Sequence of chain 1.A:
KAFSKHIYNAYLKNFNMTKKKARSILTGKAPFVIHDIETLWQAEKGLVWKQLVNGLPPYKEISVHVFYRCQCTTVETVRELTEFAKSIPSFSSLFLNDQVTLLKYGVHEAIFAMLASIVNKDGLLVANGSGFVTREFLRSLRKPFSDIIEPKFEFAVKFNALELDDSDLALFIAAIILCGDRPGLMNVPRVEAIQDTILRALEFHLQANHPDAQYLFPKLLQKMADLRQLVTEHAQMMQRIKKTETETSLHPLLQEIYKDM

Binding-site contacts:
Ligand atom F31 contacts residue LEU66 of chain 1.A at 3.6 Å.
Ligand atom C10 contacts residue THR100 of chain 1.A at 3.4 Å.
Ligand atom N24 contacts residue VAL152 of chain 1.A at 3.5 Å.
Ligand atom O4 contacts residue LYS178 of chain 1.A at 3.6 Å.
Ligand atom C25 contacts residue CYS96 of chain 1.A at 3.8 Å (hydrophobic).
Ligand atom N16 contacts residue CYS96 of chain 1.A at 3.7 Å.
Ligand atom C7 contacts residue THR99 of chain 1.A at 3.6 Å.
Ligand atom F31 contacts residue TRP75 of chain 1.A at 3.3 Å.
Ligand atom C21 contacts residue VAL152 of chain 1.A at 3.7 Å (hydrophobic).
Ligand atom C18 contacts residue PHE171 of chain 1.A at 3.5 Å (hydrophobic).
Ligand atom N16 contacts residue PHE93 of chain 1.A at 3.7 Å.
Ligand atom C28 contacts residue LEU66 of chain 1.A at 3.8 Å (hydrophobic).
Ligand atom C20 contacts residue PHE171 of chain 1.A at 3.1 Å (hydrophobic).
Ligand atom N17 contacts residue CYS96 of chain 1.A at 3.4 Å.
Ligand atom S14 contacts residue ILE174 of chain 1.A at 3.8 Å.
Ligand atom S14 contacts residue CYS96 of chain 1.A at 3.8 Å.
Ligand atom C23 contacts residue VAL152 of chain 1.A at 3.6 Å (hydrophobic).
Ligand atom C12 contacts residue ILE175 of chain 1.A at 3.8 Å (hydrophobic).
Ligand atom S14 contacts residue ILE175 of chain 1.A at 3.8 Å.
Ligand atom F31 contacts residue ILE60 of chain 1.A at 3.6 Å.
Ligand atom O3 contacts residue HIS260 of chain 1.A at 3.0 Å (h-bond).
Ligand atom C11 contacts residue ILE175 of chain 1.A at 3.6 Å (hydrophobic).
Ligand atom F31 contacts residue VAL159 of chain 1.A at 3.6 Å.
Ligand atom F30 contacts residue ARG95 of chain 1.A at 3.8 Å.
Ligand atom C12 contacts residue CYS96 of chain 1.A at 3.7 Å (hydrophobic).
Ligand atom C11 contacts residue CYS96 of chain 1.A at 3.8 Å (hydrophobic).
Ligand atom C26 contacts residue VAL92 of chain 1.A at 3.7 Å (hydrophobic).
Ligand atom O3 contacts residue PHE138 of chain 1.A at 3.4 Å.
Ligand atom C6 contacts residue CYS96 of chain 1.A at 3.6 Å (hydrophobic).
Ligand atom C19 contacts residue PHE171 of chain 1.A at 2.9 Å (hydrophobic).
Ligand atom C19 contacts residue ILE175 of chain 1.A at 3.7 Å (hydrophobic).
Ligand atom CL contacts residue CYS96 of chain 1.A at 3.6 Å.
Ligand atom C13 contacts residue CYS96 of chain 1.A at 3.7 Å (hydrophobic).
Ligand atom F29 contacts residue VAL159 of chain 1.A at 3.7 Å.
Ligand atom C15 contacts residue CYS96 of chain 1.A at 3.7 Å (hydrophobic).
Ligand atom F30 contacts residue LEU66 of chain 1.A at 3.4 Å.
Ligand atom C21 contacts residue TRP75 of chain 1.A at 3.7 Å (hydrophobic).
Ligand atom C9 contacts residue THR100 of chain 1.A at 3.8 Å.
Ligand atom F29 contacts residue LEU66 of chain 1.A at 3.6 Å.
Ligand atom C13 contacts residue ILE174 of chain 1.A at 3.8 Å (hydrophobic).

A small-molecule ligand and the protein it binds are described below.
Small molecule (SMILES): CC(C)c1nnc(NS(=O)(=O)c2ccc(CCNc3ncc(C(F)(F)F)cc3Cl)cc2)s1